Sequence of chain 1.A:
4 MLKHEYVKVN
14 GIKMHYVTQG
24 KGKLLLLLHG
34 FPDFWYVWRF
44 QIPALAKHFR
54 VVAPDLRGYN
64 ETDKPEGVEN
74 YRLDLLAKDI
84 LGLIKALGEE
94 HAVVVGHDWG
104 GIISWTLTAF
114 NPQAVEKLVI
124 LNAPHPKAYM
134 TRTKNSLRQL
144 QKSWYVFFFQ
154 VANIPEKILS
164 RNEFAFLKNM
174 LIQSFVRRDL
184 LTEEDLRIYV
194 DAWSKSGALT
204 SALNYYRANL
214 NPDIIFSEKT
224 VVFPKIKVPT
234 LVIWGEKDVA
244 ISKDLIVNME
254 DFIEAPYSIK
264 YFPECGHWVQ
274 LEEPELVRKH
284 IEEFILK

This protein binds this small molecule.
Small molecule (SMILES): C1CC[C@H]2O[C@H]2C1

Binding-site contacts:
Ligand atom C2 contacts residue PRO127 of chain 1.A at 3.9 Å (hydrophobic).
Ligand atom C3 contacts residue LEU213 of chain 1.A at 4.1 Å (hydrophobic).
Ligand atom C5 contacts residue ASP101 of chain 1.A at 4.2 Å.
Ligand atom C2 contacts residue ILE244 of chain 1.A at 4.4 Å (hydrophobic).
Ligand atom O contacts residue ILE105 of chain 1.A at 3.8 Å.
Ligand atom C5 contacts residue TYR209 of chain 1.A at 4.4 Å (hydrophobic).
Ligand atom O contacts residue TRP102 of chain 1.A at 4.2 Å.
Ligand atom C6 contacts residue TRP102 of chain 1.A at 4.4 Å (hydrophobic).
Ligand atom C4 contacts residue TYR209 of chain 1.A at 3.7 Å (hydrophobic).
Ligand atom C1 contacts residue PRO127 of chain 1.A at 4.0 Å (hydrophobic).
Ligand atom C4 contacts residue TRP102 of chain 1.A at 4.2 Å (hydrophobic).
Ligand atom C2 contacts residue ILE105 of chain 1.A at 4.2 Å (hydrophobic).
Ligand atom O contacts residue ASN125 of chain 1.A at 4.4 Å.
Ligand atom C1 contacts residue ASP101 of chain 1.A at 4.0 Å.
Ligand atom C3 contacts residue TYR148 of chain 1.A at 4.2 Å (hydrophobic).
Ligand atom O contacts residue ILE244 of chain 1.A at 4.4 Å.
Ligand atom C5 contacts residue ILE105 of chain 1.A at 3.8 Å (hydrophobic).
Ligand atom C6 contacts residue ILE105 of chain 1.A at 4.4 Å (hydrophobic).
Ligand atom O contacts residue PRO127 of chain 1.A at 3.8 Å.
Ligand atom C2 contacts residue TYR132 of chain 1.A at 4.1 Å (hydrophobic).
Ligand atom O contacts residue ASP101 of chain 1.A at 3.6 Å (salt-bridge).
Ligand atom O contacts residue HIS270 of chain 1.A at 4.5 Å.
Ligand atom C3 contacts residue TYR132 of chain 1.A at 4.0 Å (hydrophobic).
Ligand atom C6 contacts residue ASP101 of chain 1.A at 3.2 Å.
Ligand atom C1 contacts residue ILE244 of chain 1.A at 4.0 Å (hydrophobic).
Ligand atom C4 contacts residue LEU213 of chain 1.A at 3.7 Å (hydrophobic).
Ligand atom C5 contacts residue TRP102 of chain 1.A at 3.5 Å (hydrophobic).
Ligand atom C4 contacts residue TYR148 of chain 1.A at 4.3 Å (hydrophobic).